Sequence of chain 2.A:
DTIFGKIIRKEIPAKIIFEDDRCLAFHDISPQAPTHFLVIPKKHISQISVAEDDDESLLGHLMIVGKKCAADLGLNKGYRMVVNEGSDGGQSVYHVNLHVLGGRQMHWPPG

This protein binds this small molecule.
Small molecule (SMILES): Nc1ncnc2c1ncn2[C@@H]1O[C@H](COP(=O)(O)NCCc2c[nH]c3ccccc23)[C@@H](O)[C@@H]1O

Sequence of chain 1.A:
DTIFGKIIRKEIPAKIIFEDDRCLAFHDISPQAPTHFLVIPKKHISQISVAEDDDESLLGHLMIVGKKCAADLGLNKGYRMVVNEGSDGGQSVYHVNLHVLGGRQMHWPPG

Binding-site contacts:
Ligand atom C15 contacts residue TRP126 of chain 1.A at 3.7 Å (hydrophobic).
Ligand atom C4' contacts residue ASP46 of chain 2.A at 3.7 Å.
Ligand atom C2 contacts residue ILE47 of chain 2.A at 3.5 Å (hydrophobic).
Ligand atom C2' contacts residue ASP46 of chain 2.A at 3.5 Å.
Ligand atom C2 contacts residue PHE44 of chain 2.A at 3.6 Å (hydrophobic).
Ligand atom C1' contacts residue ASP46 of chain 2.A at 3.5 Å.
Ligand atom N3 contacts residue ILE47 of chain 2.A at 3.2 Å (h-bond).
Ligand atom N1P contacts residue SER110 of chain 2.A at 3.0 Å (h-bond).
Ligand atom O3P contacts residue GLN109 of chain 2.A at 3.6 Å.
Ligand atom N1P contacts residue GLY108 of chain 2.A at 2.9 Å (h-bond).
Ligand atom O3' contacts residue HIS117 of chain 2.A at 3.4 Å.
Ligand atom P contacts residue SER110 of chain 2.A at 3.6 Å.
Ligand atom C7 contacts residue GLY108 of chain 2.A at 3.5 Å.
Ligand atom O5' contacts residue HIS117 of chain 2.A at 3.2 Å (h-bond).
Ligand atom O5' contacts residue ASN115 of chain 2.A at 3.3 Å (h-bond).
Ligand atom C1 contacts residue ASN102 of chain 2.A at 3.6 Å.
Ligand atom O3P contacts residue VAL111 of chain 2.A at 3.1 Å (h-bond).
Ligand atom O4' contacts residue LEU56 of chain 2.A at 3.8 Å.
Ligand atom C4 contacts residue ILE47 of chain 2.A at 3.5 Å (hydrophobic).
Ligand atom C15 contacts residue GLY108 of chain 2.A at 3.5 Å.
Ligand atom O3' contacts residue ASP46 of chain 2.A at 2.6 Å (salt-bridge).
Ligand atom O3P contacts residue ASN115 of chain 2.A at 3.7 Å.
Ligand atom C14 contacts residue MET124 of chain 1.A at 3.6 Å (hydrophobic).
Ligand atom C11 contacts residue GLY108 of chain 2.A at 3.7 Å.
Ligand atom O3P contacts residue SER110 of chain 2.A at 2.8 Å (h-bond).
Ligand atom O2P contacts residue HIS117 of chain 2.A at 3.0 Å (h-bond).
Ligand atom C5' contacts residue SER110 of chain 2.A at 3.5 Å.
Ligand atom O4' contacts residue PHE22 of chain 2.A at 3.3 Å.
Ligand atom C16 contacts residue GLY108 of chain 2.A at 3.6 Å.
Ligand atom C15 contacts residue MET124 of chain 1.A at 3.4 Å (hydrophobic).
Ligand atom O2P contacts residue ASN102 of chain 2.A at 2.8 Å (h-bond).
Ligand atom C14 contacts residue GLY108 of chain 2.A at 3.7 Å.
Ligand atom C2 contacts residue HIS45 of chain 2.A at 3.4 Å.
Ligand atom P contacts residue HIS117 of chain 2.A at 3.7 Å.
Ligand atom C16 contacts residue TRP126 of chain 1.A at 3.5 Å (hydrophobic).
Ligand atom C1 contacts residue GLY108 of chain 2.A at 3.5 Å.
Ligand atom C12 contacts residue GLY108 of chain 2.A at 3.3 Å.
Ligand atom O2P contacts residue ASN115 of chain 2.A at 3.6 Å.
Ligand atom N9 contacts residue ILE47 of chain 2.A at 3.7 Å.
Ligand atom C3' contacts residue ASP46 of chain 2.A at 3.5 Å.